Sequence of chain 1.E:
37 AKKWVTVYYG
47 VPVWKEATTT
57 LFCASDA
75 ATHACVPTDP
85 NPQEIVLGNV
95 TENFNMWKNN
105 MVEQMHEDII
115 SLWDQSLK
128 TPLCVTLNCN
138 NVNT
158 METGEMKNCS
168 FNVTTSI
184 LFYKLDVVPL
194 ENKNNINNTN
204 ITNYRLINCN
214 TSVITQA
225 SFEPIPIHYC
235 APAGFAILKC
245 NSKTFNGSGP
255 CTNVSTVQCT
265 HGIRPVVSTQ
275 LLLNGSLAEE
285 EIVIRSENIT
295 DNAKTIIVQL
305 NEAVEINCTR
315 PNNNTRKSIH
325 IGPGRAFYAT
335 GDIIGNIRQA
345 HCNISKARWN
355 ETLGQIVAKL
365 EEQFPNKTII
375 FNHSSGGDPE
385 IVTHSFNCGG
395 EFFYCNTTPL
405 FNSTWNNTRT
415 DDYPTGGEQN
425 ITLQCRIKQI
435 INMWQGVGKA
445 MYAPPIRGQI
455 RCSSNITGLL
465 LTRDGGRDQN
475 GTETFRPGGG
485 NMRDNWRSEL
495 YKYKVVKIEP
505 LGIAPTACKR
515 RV

Binding-site contacts:
Ligand atom O5 contacts residue ASN169 of chain 1.E at 2.4 Å (h-bond).
Ligand atom C4 contacts residue ASN169 of chain 1.E at 4.3 Å.
Ligand atom C5 contacts residue VAL170 of chain 1.E at 4.2 Å (hydrophobic).
Ligand atom O7 contacts residue THR133 of chain 1.E at 4.5 Å.
Ligand atom O6 contacts residue ILE174 of chain 1.E at 3.8 Å.
Ligand atom O6 contacts residue ASN169 of chain 1.E at 4.2 Å.
Ligand atom C8 contacts residue THR133 of chain 1.E at 4.4 Å.
Ligand atom C6 contacts residue VAL170 of chain 1.E at 3.7 Å (hydrophobic).
Ligand atom C1 contacts residue VAL170 of chain 1.E at 4.4 Å (hydrophobic).
Ligand atom C7 contacts residue ASN169 of chain 1.E at 3.5 Å.
Ligand atom C6 contacts residue ILE174 of chain 1.E at 4.0 Å (hydrophobic).
Ligand atom O5 contacts residue VAL170 of chain 1.E at 3.4 Å.
Ligand atom C2 contacts residue ASN169 of chain 1.E at 2.5 Å.
Ligand atom N2 contacts residue ASN169 of chain 1.E at 2.9 Å (h-bond).
Ligand atom O7 contacts residue ASN169 of chain 1.E at 3.8 Å.
Ligand atom C3 contacts residue ASN169 of chain 1.E at 3.8 Å.
Ligand atom C1 contacts residue ASN169 of chain 1.E at 1.4 Å.
Ligand atom C5 contacts residue ASN169 of chain 1.E at 3.7 Å.
Ligand atom O6 contacts residue VAL170 of chain 1.E at 3.4 Å.

The protein below binds the small molecule below.
Small molecule (SMILES): CC(=O)N[C@@H]1[C@@H](O)[C@H](O)[C@@H](CO)O[C@H]1O